Sequence of chain 1.B:
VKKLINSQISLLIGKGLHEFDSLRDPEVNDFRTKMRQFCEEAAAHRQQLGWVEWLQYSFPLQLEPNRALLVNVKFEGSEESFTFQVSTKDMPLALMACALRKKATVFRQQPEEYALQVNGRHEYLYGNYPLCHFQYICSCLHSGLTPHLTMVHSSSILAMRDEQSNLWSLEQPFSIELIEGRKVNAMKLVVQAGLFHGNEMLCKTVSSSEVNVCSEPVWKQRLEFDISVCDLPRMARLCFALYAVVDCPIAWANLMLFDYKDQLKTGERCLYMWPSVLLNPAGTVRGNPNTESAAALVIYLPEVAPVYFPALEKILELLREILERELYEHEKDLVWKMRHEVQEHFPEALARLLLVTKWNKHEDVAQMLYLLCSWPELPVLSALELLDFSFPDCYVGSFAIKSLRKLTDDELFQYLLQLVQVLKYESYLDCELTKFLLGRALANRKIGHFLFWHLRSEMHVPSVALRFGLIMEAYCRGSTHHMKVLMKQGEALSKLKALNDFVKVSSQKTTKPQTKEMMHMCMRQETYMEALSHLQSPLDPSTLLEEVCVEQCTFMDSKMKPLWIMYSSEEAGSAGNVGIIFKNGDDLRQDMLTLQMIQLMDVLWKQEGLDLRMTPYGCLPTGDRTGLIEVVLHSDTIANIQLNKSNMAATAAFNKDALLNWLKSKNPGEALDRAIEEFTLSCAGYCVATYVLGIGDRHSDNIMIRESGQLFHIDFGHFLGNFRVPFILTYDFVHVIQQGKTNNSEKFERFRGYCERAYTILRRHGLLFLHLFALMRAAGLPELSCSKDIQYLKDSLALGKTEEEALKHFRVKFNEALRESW

Binding-site contacts:
Ligand atom N06 contacts residue TRP656 of chain 1.B at 3.8 Å.
Ligand atom C29 contacts residue TYR709 of chain 1.B at 3.5 Å (hydrophobic).
Ligand atom C05 contacts residue TRP656 of chain 1.B at 4.2 Å (hydrophobic).
Ligand atom C31 contacts residue ASP807 of chain 1.B at 3.4 Å.
Ligand atom C32 contacts residue ASP683 of chain 1.B at 3.8 Å.
Ligand atom C10 contacts residue ILE721 of chain 1.B at 3.8 Å (hydrophobic).
Ligand atom C29 contacts residue ILE806 of chain 1.B at 3.8 Å (hydrophobic).
Ligand atom C31 contacts residue ILE721 of chain 1.B at 3.7 Å (hydrophobic).
Ligand atom C09 contacts residue ILE673 of chain 1.B at 4.0 Å (hydrophobic).
Ligand atom C07 contacts residue MET796 of chain 1.B at 3.7 Å (hydrophobic).
Ligand atom O12 contacts residue MET796 of chain 1.B at 4.0 Å.
Ligand atom N28 contacts residue TYR709 of chain 1.B at 3.7 Å.
Ligand atom C24 contacts residue TRP656 of chain 1.B at 3.4 Å (hydrophobic).
Ligand atom N01 contacts residue ILE673 of chain 1.B at 3.8 Å.
Ligand atom C26 contacts residue ASP807 of chain 1.B at 4.0 Å.
Ligand atom C02 contacts residue ILE806 of chain 1.B at 4.0 Å (hydrophobic).
Ligand atom C30 contacts residue MET648 of chain 1.B at 3.4 Å (hydrophobic).
Ligand atom C10 contacts residue GLU722 of chain 1.B at 3.3 Å.
Ligand atom C07 contacts residue VAL724 of chain 1.B at 3.6 Å (hydrophobic).
Ligand atom N08 contacts residue MET796 of chain 1.B at 4.0 Å.
Ligand atom N03 contacts residue ILE806 of chain 1.B at 3.6 Å.
Ligand atom N27 contacts residue ILE721 of chain 1.B at 3.5 Å.
Ligand atom C04 contacts residue MET796 of chain 1.B at 3.9 Å (hydrophobic).
Ligand atom N28 contacts residue ASP807 of chain 1.B at 4.0 Å.
Ligand atom C10 contacts residue ILE673 of chain 1.B at 3.9 Å (hydrophobic).
Ligand atom N28 contacts residue ILE721 of chain 1.B at 3.8 Å.
Ligand atom N27 contacts residue ASP807 of chain 1.B at 3.6 Å.
Ligand atom C26 contacts residue ILE721 of chain 1.B at 4.0 Å (hydrophobic).
Ligand atom C25 contacts residue TRP656 of chain 1.B at 3.6 Å (hydrophobic).
Ligand atom C09 contacts residue MET796 of chain 1.B at 4.0 Å (hydrophobic).
Ligand atom N08 contacts residue VAL724 of chain 1.B at 3.5 Å (h-bond).
Ligand atom O23 contacts residue THR646 of chain 1.B at 3.5 Å.
Ligand atom C24 contacts residue THR646 of chain 1.B at 3.6 Å.
Ligand atom C29 contacts residue ILE721 of chain 1.B at 3.9 Å (hydrophobic).
Ligand atom C14 contacts residue TRP656 of chain 1.B at 3.5 Å (hydrophobic).
Ligand atom C05 contacts residue MET796 of chain 1.B at 3.5 Å (hydrophobic).
Ligand atom C07 contacts residue TRP656 of chain 1.B at 3.9 Å (hydrophobic).
Ligand atom C32 contacts residue ILE721 of chain 1.B at 3.5 Å (hydrophobic).
Ligand atom C10 contacts residue TYR709 of chain 1.B at 4.1 Å (hydrophobic).
Ligand atom N06 contacts residue MET796 of chain 1.B at 3.5 Å (h-bond).

This protein binds this small molecule.
Small molecule (SMILES): CCn1ncc(-c2nc3c(O[C@H]4CCN(C(=O)C5CCOCC5)C4)ncnc3n2C)c1C